The small molecule below binds the protein below.
Small molecule (SMILES): c1ccc(C(OC2CCN(CCCc3nnn[nH]3)CC2)c2ccccc2)cc1

Sequence of chain 1.B:
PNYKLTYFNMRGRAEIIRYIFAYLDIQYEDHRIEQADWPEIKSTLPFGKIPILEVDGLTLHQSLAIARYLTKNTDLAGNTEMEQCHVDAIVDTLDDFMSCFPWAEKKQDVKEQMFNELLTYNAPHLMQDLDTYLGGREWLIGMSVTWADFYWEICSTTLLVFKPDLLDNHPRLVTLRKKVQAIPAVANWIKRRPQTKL

Binding-site contacts:
Ligand atom C7 contacts residue GSH1 of chain 1.J at 3.8 Å.
Ligand atom C8 contacts residue TRP103 of chain 1.B at 3.7 Å (hydrophobic).
Ligand atom C20 contacts residue GLY12 of chain 1.B at 3.9 Å.
Ligand atom C22 contacts residue THR158 of chain 1.B at 3.5 Å.
Ligand atom C4 contacts residue MET98 of chain 1.B at 3.9 Å (hydrophobic).
Ligand atom C2 contacts residue PHE101 of chain 1.B at 3.4 Å (hydrophobic).
Ligand atom C14 contacts residue MET10 of chain 1.B at 3.9 Å (hydrophobic).
Ligand atom C6 contacts residue TYR7 of chain 1.B at 4.0 Å (hydrophobic).
Ligand atom C2 contacts residue MET98 of chain 1.B at 3.4 Å (hydrophobic).
Ligand atom C19 contacts residue MET98 of chain 1.B at 4.0 Å (hydrophobic).
Ligand atom C18 contacts residue GLY12 of chain 1.B at 3.9 Å.
Ligand atom C22 contacts residue TRP103 of chain 1.B at 3.6 Å (hydrophobic).
Ligand atom C17 contacts residue MET98 of chain 1.B at 3.9 Å (hydrophobic).
Ligand atom C1 contacts residue MET98 of chain 1.B at 4.2 Å (hydrophobic).
Ligand atom C22 contacts residue PHE162 of chain 1.B at 3.8 Å (hydrophobic).
Ligand atom C21 contacts residue THR158 of chain 1.B at 3.4 Å.
Ligand atom C3 contacts residue MET98 of chain 1.B at 3.2 Å (hydrophobic).
Ligand atom C10 contacts residue LEU198 of chain 1.B at 3.5 Å (hydrophobic).
Ligand atom C13 contacts residue LEU198 of chain 1.B at 3.8 Å (hydrophobic).
Ligand atom C13 contacts residue MET10 of chain 1.B at 3.6 Å (hydrophobic).
Ligand atom C21 contacts residue TRP103 of chain 1.B at 3.6 Å (hydrophobic).
Ligand atom C10 contacts residue TRP103 of chain 1.B at 3.7 Å (hydrophobic).
Ligand atom C9 contacts residue TRP103 of chain 1.B at 3.5 Å (hydrophobic).
Ligand atom C2 contacts residue TRP103 of chain 1.B at 3.9 Å (hydrophobic).
Ligand atom C16 contacts residue MET98 of chain 1.B at 3.8 Å (hydrophobic).
Ligand atom C17 contacts residue ASP95 of chain 1.B at 4.0 Å.
Ligand atom C20 contacts residue MET98 of chain 1.B at 3.8 Å (hydrophobic).
Ligand atom C16 contacts residue ARG13 of chain 1.B at 3.8 Å.
Ligand atom C14 contacts residue GLY12 of chain 1.B at 3.7 Å.
Ligand atom C17 contacts residue TYR151 of chain 1.B at 3.3 Å (hydrophobic).
Ligand atom C11 contacts residue TRP103 of chain 1.B at 4.0 Å (hydrophobic).
Ligand atom C18 contacts residue TYR151 of chain 1.B at 3.4 Å (hydrophobic).
Ligand atom C1 contacts residue TRP103 of chain 1.B at 4.2 Å (hydrophobic).
Ligand atom C19 contacts residue GLY12 of chain 1.B at 3.4 Å.
Ligand atom C15 contacts residue MET98 of chain 1.B at 3.9 Å (hydrophobic).
Ligand atom C14 contacts residue TYR7 of chain 1.B at 3.5 Å (hydrophobic).
Ligand atom C1 contacts residue PHE101 of chain 1.B at 3.8 Å (hydrophobic).
Ligand atom C17 contacts residue ARG13 of chain 1.B at 3.8 Å.
Ligand atom C4 contacts residue TRP103 of chain 1.B at 3.6 Å (hydrophobic).
Ligand atom C3 contacts residue TRP103 of chain 1.B at 3.6 Å (hydrophobic).